Sequence of chain 1.C:
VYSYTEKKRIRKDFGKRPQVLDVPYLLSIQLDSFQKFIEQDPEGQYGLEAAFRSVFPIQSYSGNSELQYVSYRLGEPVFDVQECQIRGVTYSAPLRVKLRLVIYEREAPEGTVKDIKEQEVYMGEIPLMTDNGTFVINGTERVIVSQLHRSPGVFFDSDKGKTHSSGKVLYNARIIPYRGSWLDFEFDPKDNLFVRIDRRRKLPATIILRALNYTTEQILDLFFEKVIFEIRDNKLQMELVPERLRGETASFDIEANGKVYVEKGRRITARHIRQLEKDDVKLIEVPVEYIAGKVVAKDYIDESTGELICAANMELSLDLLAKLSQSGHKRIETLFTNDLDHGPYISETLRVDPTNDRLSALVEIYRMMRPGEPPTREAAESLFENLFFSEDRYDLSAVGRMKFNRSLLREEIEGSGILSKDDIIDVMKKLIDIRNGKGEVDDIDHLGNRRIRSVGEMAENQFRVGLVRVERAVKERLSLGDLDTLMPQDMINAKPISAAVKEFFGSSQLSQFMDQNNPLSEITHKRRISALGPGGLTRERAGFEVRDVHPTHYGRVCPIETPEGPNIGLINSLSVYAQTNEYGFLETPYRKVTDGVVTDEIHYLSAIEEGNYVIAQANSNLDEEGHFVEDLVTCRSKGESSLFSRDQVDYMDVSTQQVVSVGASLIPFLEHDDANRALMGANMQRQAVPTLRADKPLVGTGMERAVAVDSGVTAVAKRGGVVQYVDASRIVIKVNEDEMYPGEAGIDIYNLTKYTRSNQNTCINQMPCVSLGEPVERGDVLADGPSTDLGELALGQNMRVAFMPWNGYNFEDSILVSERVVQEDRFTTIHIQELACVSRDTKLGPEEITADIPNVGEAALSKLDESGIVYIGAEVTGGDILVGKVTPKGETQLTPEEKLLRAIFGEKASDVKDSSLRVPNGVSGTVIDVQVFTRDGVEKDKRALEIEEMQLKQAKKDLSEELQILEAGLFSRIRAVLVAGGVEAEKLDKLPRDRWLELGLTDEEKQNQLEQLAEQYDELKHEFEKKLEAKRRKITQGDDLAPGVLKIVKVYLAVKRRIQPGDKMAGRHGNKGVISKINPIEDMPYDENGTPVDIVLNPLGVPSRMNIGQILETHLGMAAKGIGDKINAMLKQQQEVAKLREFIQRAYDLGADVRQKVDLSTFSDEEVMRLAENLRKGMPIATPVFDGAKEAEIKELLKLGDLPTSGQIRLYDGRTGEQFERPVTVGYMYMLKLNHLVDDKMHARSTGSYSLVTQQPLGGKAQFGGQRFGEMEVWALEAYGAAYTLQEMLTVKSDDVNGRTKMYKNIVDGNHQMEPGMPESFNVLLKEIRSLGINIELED

Binding-site contacts:
Ligand atom C7 contacts residue TYR584 of chain 1.C at 3.7 Å (hydrophobic).
Ligand atom C14 contacts residue SER398 of chain 1.C at 4.1 Å.
Ligand atom C12 contacts residue ASN462 of chain 1.C at 3.8 Å.
Ligand atom C7 contacts residue VAL400 of chain 1.C at 3.6 Å (hydrophobic).
Ligand atom C6 contacts residue ALA399 of chain 1.C at 3.9 Å (hydrophobic).
Ligand atom C8 contacts residue ALA399 of chain 1.C at 3.7 Å (hydrophobic).
Ligand atom C9 contacts residue ALA399 of chain 1.C at 4.2 Å (hydrophobic).
Ligand atom C16 contacts residue TYR179 of chain 1.C at 4.2 Å (hydrophobic).
Ligand atom C8 contacts residue TYR584 of chain 1.C at 3.6 Å (hydrophobic).
Ligand atom C15 contacts residue GLU458 of chain 1.C at 3.9 Å.
Ligand atom C20 contacts residue TYR47 of chain 1.C at 3.8 Å (hydrophobic).
Ligand atom C10 contacts residue GLU583 of chain 1.C at 3.7 Å.
Ligand atom C3 contacts residue GLN46 of chain 1.C at 3.6 Å.
Ligand atom C22 contacts residue GLU583 of chain 1.C at 3.5 Å.
Ligand atom C22 contacts residue TYR47 of chain 1.C at 4.2 Å (hydrophobic).
Ligand atom C10 contacts residue TYR47 of chain 1.C at 3.5 Å (hydrophobic).
Ligand atom C16 contacts residue VAL400 of chain 1.C at 4.2 Å (hydrophobic).
Ligand atom C24 contacts residue GLU583 of chain 1.C at 3.7 Å.
Ligand atom O3 contacts residue VAL400 of chain 1.C at 3.5 Å (h-bond).
Ligand atom C11 contacts residue ARG452 of chain 1.C at 3.9 Å.
Ligand atom C1 contacts residue GLU461 of chain 1.C at 3.3 Å.
Ligand atom C7 contacts residue ALA399 of chain 1.C at 3.7 Å (hydrophobic).
Ligand atom O3 contacts residue ALA399 of chain 1.C at 3.2 Å (h-bond).
Ligand atom C11 contacts residue GLU458 of chain 1.C at 3.5 Å.
Ligand atom O3 contacts residue SER398 of chain 1.C at 3.7 Å.
Ligand atom C23 contacts residue GLU583 of chain 1.C at 3.3 Å.
Ligand atom C3 contacts residue TYR47 of chain 1.C at 4.3 Å (hydrophobic).
Ligand atom C12 contacts residue GLU461 of chain 1.C at 3.5 Å.
Ligand atom C16 contacts residue ARG452 of chain 1.C at 3.3 Å.
Ligand atom C4 contacts residue TYR47 of chain 1.C at 4.1 Å (hydrophobic).
Ligand atom O4 contacts residue GLN46 of chain 1.C at 3.8 Å.
Ligand atom C15 contacts residue ARG452 of chain 1.C at 4.1 Å.
Ligand atom C14 contacts residue TYR179 of chain 1.C at 4.2 Å (hydrophobic).
Ligand atom C15 contacts residue TYR179 of chain 1.C at 4.2 Å (hydrophobic).
Ligand atom C13 contacts residue TYR179 of chain 1.C at 4.3 Å (hydrophobic).
Ligand atom C16 contacts residue GLU458 of chain 1.C at 4.1 Å.
Ligand atom C4 contacts residue GLN46 of chain 1.C at 3.9 Å.
Ligand atom C17 contacts residue VAL400 of chain 1.C at 3.6 Å (hydrophobic).
Ligand atom C17 contacts residue ARG452 of chain 1.C at 4.1 Å.
Ligand atom C21 contacts residue GLN46 of chain 1.C at 3.7 Å.

A small-molecule ligand and the protein it binds are described below.
Small molecule (SMILES): C[C@H](CCC(=O)NCCC[N+](C)(C)CC(O)CS(=O)(=O)O)[C@H]1CC[C@H]2[C@@H]3[C@H](O)C[C@@H]4C[C@H](O)CC[C@]4(C)[C@H]3C[C@H](O)[C@]12C